The small molecule below binds the protein below.
Small molecule (SMILES): OC[C@H]1O[C@@H](O)[C@H](O)[C@@H](O)[C@@H]1O

Binding-site contacts:
Ligand atom O6 contacts residue PRO192 of chain 1.A at 3.6 Å (h-bond).
Ligand atom O1 contacts residue PRO223 of chain 1.A at 3.7 Å.
Ligand atom C6 contacts residue GLU195 of chain 1.A at 3.3 Å.
Ligand atom O2 contacts residue PRO223 of chain 1.A at 4.4 Å.
Ligand atom C1 contacts residue TRP190 of chain 1.A at 3.5 Å (hydrophobic).
Ligand atom O6 contacts residue TRP190 of chain 1.A at 4.5 Å.
Ligand atom C5 contacts residue TRP190 of chain 1.A at 3.5 Å (hydrophobic).
Ligand atom C6 contacts residue TRP190 of chain 1.A at 3.3 Å (hydrophobic).
Ligand atom O6 contacts residue THR191 of chain 1.A at 3.7 Å.
Ligand atom O1 contacts residue PRO192 of chain 1.A at 3.5 Å.
Ligand atom C5 contacts residue PRO192 of chain 1.A at 4.4 Å (hydrophobic).
Ligand atom C1 contacts residue PRO223 of chain 1.A at 4.1 Å (hydrophobic).
Ligand atom O5 contacts residue PRO192 of chain 1.A at 3.3 Å.
Ligand atom O1 contacts residue GLY22 of chain 1.A at 3.3 Å.
Ligand atom O1 contacts residue TRP190 of chain 1.A at 4.0 Å.
Ligand atom O4 contacts residue TRP190 of chain 1.A at 3.4 Å (h-bond).
Ligand atom C1 contacts residue PRO192 of chain 1.A at 4.0 Å (hydrophobic).
Ligand atom C1 contacts residue THR191 of chain 1.A at 4.0 Å.
Ligand atom C6 contacts residue THR191 of chain 1.A at 3.5 Å.
Ligand atom O5 contacts residue THR191 of chain 1.A at 3.4 Å.
Ligand atom O5 contacts residue TRP190 of chain 1.A at 3.6 Å (h-bond).
Ligand atom C6 contacts residue PRO192 of chain 1.A at 3.9 Å (hydrophobic).
Ligand atom O1 contacts residue THR191 of chain 1.A at 4.0 Å.
Ligand atom O6 contacts residue GLU195 of chain 1.A at 2.7 Å (salt-bridge).
Ligand atom C5 contacts residue THR191 of chain 1.A at 4.0 Å.
Ligand atom C4 contacts residue TRP190 of chain 1.A at 4.1 Å (hydrophobic).

Sequence of chain 1.A:
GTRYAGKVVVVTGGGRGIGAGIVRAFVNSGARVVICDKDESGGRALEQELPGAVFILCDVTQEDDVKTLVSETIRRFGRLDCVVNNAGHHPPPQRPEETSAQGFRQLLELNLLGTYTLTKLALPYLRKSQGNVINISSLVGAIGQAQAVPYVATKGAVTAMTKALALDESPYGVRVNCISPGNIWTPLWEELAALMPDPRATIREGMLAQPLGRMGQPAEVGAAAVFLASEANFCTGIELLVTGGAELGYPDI